The protein below binds the small molecule below.
Small molecule (SMILES): C[C@H](CCC(=O)NCCS(=O)(=O)O)[C@H]1CC[C@H]2[C@@H]3[C@H](O)C[C@@H]4C[C@H](O)CC[C@]4(C)[C@H]3C[C@H](O)[C@]12C

Binding-site contacts:
Ligand atom C22 contacts residue LEU344 of chain 1.C at 3.5 Å (hydrophobic).
Ligand atom O3 contacts residue LEU237 of chain 1.C at 4.0 Å.
Ligand atom C24 contacts residue LEU344 of chain 1.C at 3.8 Å (hydrophobic).
Ligand atom C1 contacts residue VAL236 of chain 1.C at 3.9 Å (hydrophobic).
Ligand atom C4 contacts residue THR234 of chain 1.C at 3.7 Å.
Ligand atom O2S contacts residue ALA75 of chain 1.C at 3.9 Å.
Ligand atom C7 contacts residue ILE341 of chain 1.C at 3.5 Å (hydrophobic).
Ligand atom C15 contacts residue ILE341 of chain 1.C at 3.1 Å (hydrophobic).
Ligand atom C19 contacts residue VAL236 of chain 1.C at 3.0 Å (hydrophobic).
Ligand atom C7 contacts residue MET406 of chain 1.C at 3.6 Å (hydrophobic).
Ligand atom C11 contacts residue GLY125 of chain 1.C at 3.8 Å.
Ligand atom C2 contacts residue VAL236 of chain 1.C at 3.0 Å (hydrophobic).
Ligand atom C4 contacts residue VAL236 of chain 1.C at 3.3 Å (hydrophobic).
Ligand atom C22 contacts residue LEU286 of chain 1.C at 3.0 Å (hydrophobic).
Ligand atom O12 contacts residue GLY125 of chain 1.C at 2.7 Å (h-bond).
Ligand atom C12 contacts residue GLY125 of chain 1.C at 3.5 Å.
Ligand atom C23 contacts residue LEU286 of chain 1.C at 3.3 Å (hydrophobic).
Ligand atom C3 contacts residue VAL236 of chain 1.C at 3.6 Å (hydrophobic).
Ligand atom C25 contacts residue LEU344 of chain 1.C at 2.4 Å (hydrophobic).
Ligand atom O24 contacts residue ALA75 of chain 1.C at 2.9 Å.
Ligand atom C3 contacts residue LEU237 of chain 1.C at 3.9 Å (hydrophobic).
Ligand atom O2S contacts residue ASP72 of chain 1.C at 3.9 Å.
Ligand atom O7 contacts residue ILE341 of chain 1.C at 3.0 Å.
Ligand atom C21 contacts residue VAL128 of chain 1.C at 3.9 Å (hydrophobic).
Ligand atom O12 contacts residue GLY124 of chain 1.C at 3.4 Å.
Ligand atom C24 contacts residue LEU286 of chain 1.C at 3.3 Å (hydrophobic).
Ligand atom C13 contacts residue LEU286 of chain 1.C at 3.9 Å (hydrophobic).
Ligand atom C2 contacts residue LEU237 of chain 1.C at 2.8 Å (hydrophobic).
Ligand atom O7 contacts residue MET406 of chain 1.C at 3.9 Å.
Ligand atom C16 contacts residue LEU344 of chain 1.C at 3.7 Å (hydrophobic).
Ligand atom C26 contacts residue LEU344 of chain 1.C at 3.2 Å (hydrophobic).
Ligand atom O12 contacts residue SER203 of chain 1.C at 3.9 Å.
Ligand atom O7 contacts residue PHE407 of chain 1.C at 3.7 Å.
Ligand atom N24 contacts residue LEU344 of chain 1.C at 3.2 Å.
Ligand atom C6 contacts residue MET406 of chain 1.C at 3.0 Å (hydrophobic).
Ligand atom O3 contacts residue THR234 of chain 1.C at 2.2 Å.
Ligand atom C1 contacts residue LEU237 of chain 1.C at 3.4 Å (hydrophobic).
Ligand atom C21 contacts residue GLY124 of chain 1.C at 3.9 Å.
Ligand atom C18 contacts residue LEU286 of chain 1.C at 2.4 Å (hydrophobic).
Ligand atom C3 contacts residue THR234 of chain 1.C at 3.3 Å.

Sequence of chain 1.C:
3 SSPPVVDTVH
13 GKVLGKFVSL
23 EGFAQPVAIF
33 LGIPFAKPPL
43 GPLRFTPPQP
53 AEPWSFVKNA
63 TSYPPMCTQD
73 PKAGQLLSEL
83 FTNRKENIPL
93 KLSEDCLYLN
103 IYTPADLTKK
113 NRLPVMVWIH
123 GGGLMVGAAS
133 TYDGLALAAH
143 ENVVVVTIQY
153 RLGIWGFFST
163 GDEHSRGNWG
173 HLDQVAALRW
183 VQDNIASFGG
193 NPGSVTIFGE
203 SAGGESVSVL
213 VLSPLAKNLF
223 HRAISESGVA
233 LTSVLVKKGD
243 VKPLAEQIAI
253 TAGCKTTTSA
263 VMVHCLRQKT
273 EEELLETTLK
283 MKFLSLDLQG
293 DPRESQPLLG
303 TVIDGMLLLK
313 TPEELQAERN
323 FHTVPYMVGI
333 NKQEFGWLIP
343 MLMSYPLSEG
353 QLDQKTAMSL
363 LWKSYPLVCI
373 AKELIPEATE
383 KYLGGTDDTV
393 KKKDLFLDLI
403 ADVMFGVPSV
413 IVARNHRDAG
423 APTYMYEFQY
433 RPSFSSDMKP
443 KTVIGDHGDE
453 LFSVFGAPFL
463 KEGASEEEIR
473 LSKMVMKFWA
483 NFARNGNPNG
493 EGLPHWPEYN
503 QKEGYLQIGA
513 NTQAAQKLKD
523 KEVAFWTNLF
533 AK